Sequence of chain 1.A:
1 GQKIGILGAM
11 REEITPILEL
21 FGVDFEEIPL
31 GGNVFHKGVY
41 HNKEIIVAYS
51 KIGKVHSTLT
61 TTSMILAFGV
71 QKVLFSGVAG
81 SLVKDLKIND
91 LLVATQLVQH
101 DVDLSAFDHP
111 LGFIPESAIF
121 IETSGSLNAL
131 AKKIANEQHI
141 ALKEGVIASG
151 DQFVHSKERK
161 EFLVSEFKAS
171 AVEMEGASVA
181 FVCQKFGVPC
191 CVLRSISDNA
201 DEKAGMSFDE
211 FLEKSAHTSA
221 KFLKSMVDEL

Binding-site contacts:
Ligand atom C2 contacts residue ADE1 of chain 1.C at 2.6 Å.
Ligand atom C2 contacts residue MET174 of chain 1.A at 3.0 Å (hydrophobic).
Ligand atom D10 contacts residue PHE107 of chain 2.A at 3.4 Å.
Ligand atom O contacts residue PHE107 of chain 2.A at 3.5 Å.
Ligand atom OXT contacts residue HIS109 of chain 2.A at 2.9 Å.
Ligand atom O2 contacts residue ADE1 of chain 1.C at 3.3 Å.
Ligand atom N contacts residue PHE107 of chain 2.A at 3.1 Å.
Ligand atom O3 contacts residue ALA9 of chain 1.A at 3.5 Å.
Ligand atom C1 contacts residue ADE1 of chain 1.C at 2.7 Å.
Ligand atom O2 contacts residue GLU173 of chain 1.A at 3.4 Å.
Ligand atom O3 contacts residue ILE52 of chain 1.A at 3.7 Å.
Ligand atom DC contacts residue PHE107 of chain 2.A at 2.5 Å.
Ligand atom O4 contacts residue PHE208 of chain 1.A at 3.5 Å.
Ligand atom DO1 contacts residue VAL78 of chain 1.A at 2.6 Å.
Ligand atom O2 contacts residue ARG194 of chain 1.A at 2.8 Å.
Ligand atom O contacts residue HIS109 of chain 2.A at 2.2 Å.
Ligand atom C contacts residue HIS109 of chain 2.A at 2.8 Å.
Ligand atom O2 contacts residue MET174 of chain 1.A at 1.9 Å.
Ligand atom O2 contacts residue GLU175 of chain 1.A at 2.8 Å (salt-bridge).
Ligand atom C2 contacts residue ARG194 of chain 1.A at 3.5 Å.
Ligand atom C5 contacts residue PHE153 of chain 1.A at 3.7 Å (hydrophobic).
Ligand atom DO2 contacts residue MET174 of chain 1.A at 2.4 Å.
Ligand atom DO1 contacts residue GLU13 of chain 1.A at 2.0 Å.
Ligand atom DO2 contacts residue GLU175 of chain 1.A at 2.0 Å.
Ligand atom C1 contacts residue ARG194 of chain 1.A at 3.1 Å.
Ligand atom O1 contacts residue GLU13 of chain 1.A at 2.7 Å (salt-bridge).
Ligand atom OXT contacts residue PRO115 of chain 2.A at 3.2 Å.
Ligand atom N contacts residue PHE208 of chain 1.A at 3.6 Å.
Ligand atom O1 contacts residue ARG194 of chain 1.A at 2.3 Å.
Ligand atom O1 contacts residue VAL78 of chain 1.A at 3.3 Å.
Ligand atom DO3 contacts residue GLU175 of chain 1.A at 1.9 Å.
Ligand atom DO1 contacts residue ARG194 of chain 1.A at 2.5 Å.
Ligand atom D11 contacts residue PHE208 of chain 1.A at 2.7 Å.
Ligand atom DO3 contacts residue ALA9 of chain 1.A at 3.2 Å.
Ligand atom DO2 contacts residue ARG194 of chain 1.A at 2.5 Å.
Ligand atom D11 contacts residue PHE107 of chain 2.A at 2.9 Å.
Ligand atom O3 contacts residue GLU175 of chain 1.A at 2.6 Å (salt-bridge).
Ligand atom O4 contacts residue ADE1 of chain 1.C at 3.3 Å.
Ligand atom C1 contacts residue VAL78 of chain 1.A at 3.5 Å (hydrophobic).
Ligand atom C3 contacts residue GLU175 of chain 1.A at 3.5 Å.

A small-molecule ligand and the protein it binds are described below.
Small molecule (SMILES): N[C@@H](CCSC[C@H]1O[C@H](O)[C@H](O)[C@@H]1O)C(=O)O

Sequence of chain 2.A:
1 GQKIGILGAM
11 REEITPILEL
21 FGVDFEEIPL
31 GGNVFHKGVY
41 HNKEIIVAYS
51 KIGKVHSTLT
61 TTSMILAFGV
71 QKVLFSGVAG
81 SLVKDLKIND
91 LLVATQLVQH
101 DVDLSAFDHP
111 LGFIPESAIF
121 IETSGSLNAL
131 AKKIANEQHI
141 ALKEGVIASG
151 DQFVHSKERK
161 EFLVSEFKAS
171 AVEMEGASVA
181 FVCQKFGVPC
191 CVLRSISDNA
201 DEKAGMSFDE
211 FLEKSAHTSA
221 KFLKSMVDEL